The small molecule below binds the protein below.
Small molecule (SMILES): COC(=O)c1c(O)cc(O)c(Cl)c1CCc1nccn1Cc1ccc(Cl)o1

Binding-site contacts:
Ligand atom OAD contacts residue THR178 of chain 1.B at 3.6 Å.
Ligand atom CAT contacts residue ALA44 of chain 1.B at 3.8 Å (hydrophobic).
Ligand atom CL2 contacts residue LYS101 of chain 1.B at 3.2 Å.
Ligand atom CAG contacts residue LEU96 of chain 1.B at 3.5 Å (hydrophobic).
Ligand atom OAC contacts residue ILE180 of chain 1.B at 3.4 Å.
Ligand atom CL1 contacts residue PHE132 of chain 1.B at 3.2 Å.
Ligand atom CAA contacts residue VAL85 of chain 1.B at 3.6 Å (hydrophobic).
Ligand atom CAN contacts residue GLY129 of chain 1.B at 3.7 Å.
Ligand atom CAR contacts residue MET87 of chain 1.B at 3.7 Å (hydrophobic).
Ligand atom CAS contacts residue ASN40 of chain 1.B at 3.5 Å.
Ligand atom CAI contacts residue VAL130 of chain 1.B at 3.5 Å (hydrophobic).
Ligand atom CAU contacts residue LYS101 of chain 1.B at 3.8 Å.
Ligand atom NBA contacts residue LEU96 of chain 1.B at 3.9 Å.
Ligand atom CAJ contacts residue LEU96 of chain 1.B at 3.5 Å (hydrophobic).
Ligand atom CAJ contacts residue ASN95 of chain 1.B at 2.9 Å.
Ligand atom CL1 contacts residue ASN40 of chain 1.B at 3.1 Å.
Ligand atom OAB contacts residue GLY86 of chain 1.B at 3.7 Å.
Ligand atom CAV contacts residue GLY129 of chain 1.B at 3.3 Å.
Ligand atom CAN contacts residue PHE132 of chain 1.B at 3.7 Å (hydrophobic).
Ligand atom OAP contacts residue LYS47 of chain 1.B at 3.7 Å.
Ligand atom CAR contacts residue ALA44 of chain 1.B at 3.9 Å (hydrophobic).
Ligand atom OAB contacts residue THR178 of chain 1.B at 3.5 Å (h-bond).
Ligand atom CAI contacts residue TYR133 of chain 1.B at 3.6 Å (hydrophobic).
Ligand atom CAI contacts residue GLY129 of chain 1.B at 3.8 Å.
Ligand atom CAW contacts residue ASN40 of chain 1.B at 3.6 Å.
Ligand atom CAH contacts residue LYS101 of chain 1.B at 3.7 Å.
Ligand atom CAK contacts residue ASP82 of chain 1.B at 3.1 Å.
Ligand atom OAC contacts residue ASN40 of chain 1.B at 3.5 Å.
Ligand atom NAO contacts residue LEU96 of chain 1.B at 3.9 Å.
Ligand atom OAD contacts residue ASP82 of chain 1.B at 2.4 Å (salt-bridge).
Ligand atom CAA contacts residue LYS47 of chain 1.B at 3.5 Å.
Ligand atom CAG contacts residue ASN95 of chain 1.B at 3.0 Å.
Ligand atom CAU contacts residue GLY129 of chain 1.B at 3.7 Å.
Ligand atom CAT contacts residue ASP82 of chain 1.B at 3.2 Å.
Ligand atom OAB contacts residue MET87 of chain 1.B at 3.3 Å.
Ligand atom OAQ contacts residue GLY129 of chain 1.B at 3.2 Å (h-bond).
Ligand atom OAC contacts residue LEU37 of chain 1.B at 4.0 Å.
Ligand atom OAD contacts residue ALA44 of chain 1.B at 3.0 Å.
Ligand atom CAH contacts residue VAL130 of chain 1.B at 3.4 Å (hydrophobic).
Ligand atom OAP contacts residue ALA44 of chain 1.B at 4.0 Å.

Sequence of chain 1.B:
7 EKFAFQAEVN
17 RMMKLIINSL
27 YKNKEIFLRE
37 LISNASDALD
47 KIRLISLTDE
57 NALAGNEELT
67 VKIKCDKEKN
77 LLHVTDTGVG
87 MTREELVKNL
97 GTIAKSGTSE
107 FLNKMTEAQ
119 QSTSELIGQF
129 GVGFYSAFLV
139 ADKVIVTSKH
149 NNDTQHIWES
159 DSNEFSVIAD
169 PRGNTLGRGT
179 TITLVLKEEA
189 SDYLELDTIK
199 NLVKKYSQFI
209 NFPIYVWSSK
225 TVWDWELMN